Sequence of chain 1.A:
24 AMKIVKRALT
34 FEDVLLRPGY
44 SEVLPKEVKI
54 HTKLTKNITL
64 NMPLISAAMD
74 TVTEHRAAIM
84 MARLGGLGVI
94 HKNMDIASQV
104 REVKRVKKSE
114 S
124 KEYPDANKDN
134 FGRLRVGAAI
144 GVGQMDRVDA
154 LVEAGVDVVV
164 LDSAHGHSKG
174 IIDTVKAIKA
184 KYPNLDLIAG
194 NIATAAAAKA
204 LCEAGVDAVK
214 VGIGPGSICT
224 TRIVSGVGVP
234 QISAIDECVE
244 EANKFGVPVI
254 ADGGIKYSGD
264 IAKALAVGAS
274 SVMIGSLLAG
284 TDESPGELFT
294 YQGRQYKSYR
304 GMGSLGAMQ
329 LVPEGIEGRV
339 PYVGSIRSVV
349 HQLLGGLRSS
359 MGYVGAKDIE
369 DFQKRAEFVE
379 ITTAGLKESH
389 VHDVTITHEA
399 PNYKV

A protein and the small-molecule ligand that binds it are described below.
Small molecule (SMILES): C=C(C)c1cccc(C(C)(C)NC(=O)Nc2ccc(Cl)c(N[C@H]3O[C@H](CO)[C@@H](O)[C@H]3O)c2)c1

Binding-site contacts:
Ligand atom C3 contacts residue MET305 of chain 1.B at 3.3 Å (hydrophobic).
Ligand atom N3 contacts residue GLU332 of chain 1.B at 3.4 Å (salt-bridge).
Ligand atom C26 contacts residue SER166 of chain 1.B at 3.3 Å.
Ligand atom C13 contacts residue GLY306 of chain 1.B at 3.9 Å.
Ligand atom C1 contacts residue GLY306 of chain 1.B at 3.9 Å.
Ligand atom C10 contacts residue ALA167 of chain 1.B at 3.9 Å (hydrophobic).
Ligand atom O5 contacts residue SER166 of chain 1.B at 3.9 Å.
Ligand atom C19 contacts residue SER357 of chain 1.A at 3.7 Å.
Ligand atom C6 contacts residue ALA167 of chain 1.B at 3.9 Å (hydrophobic).
Ligand atom C17 contacts residue ALA167 of chain 1.B at 4.0 Å (hydrophobic).
Ligand atom C4 contacts residue GLY306 of chain 1.B at 3.6 Å.
Ligand atom C25 contacts residue SER166 of chain 1.B at 3.6 Å.
Ligand atom C18 contacts residue GLU332 of chain 1.B at 4.0 Å.
Ligand atom C27 contacts residue VAL145 of chain 1.B at 4.0 Å (hydrophobic).
Ligand atom C18 contacts residue TYR361 of chain 1.A at 3.7 Å (hydrophobic).
Ligand atom C8 contacts residue ALA167 of chain 1.B at 3.6 Å (hydrophobic).
Ligand atom C8 contacts residue IMP1 of chain 1.M at 3.2 Å.
Ligand atom N4 contacts residue ALA167 of chain 1.B at 3.8 Å.
Ligand atom C9 contacts residue IMP1 of chain 1.M at 3.2 Å.
Ligand atom C13 contacts residue GLU332 of chain 1.B at 3.9 Å.
Ligand atom O5 contacts residue VAL145 of chain 1.B at 3.7 Å.
Ligand atom C2 contacts residue GLY306 of chain 1.B at 3.6 Å.
Ligand atom CL contacts residue GLY360 of chain 1.A at 3.4 Å.
Ligand atom C13 contacts residue VAL330 of chain 1.B at 4.0 Å (hydrophobic).
Ligand atom C8 contacts residue THR224 of chain 1.B at 3.8 Å.
Ligand atom O6 contacts residue SER171 of chain 1.B at 3.0 Å (h-bond).
Ligand atom C29 contacts residue VAL145 of chain 1.B at 3.7 Å (hydrophobic).
Ligand atom C10 contacts residue GLU332 of chain 1.B at 3.8 Å.
Ligand atom C29 contacts residue GLY173 of chain 1.B at 3.8 Å.
Ligand atom C7 contacts residue ALA167 of chain 1.B at 3.9 Å (hydrophobic).
Ligand atom C3 contacts residue GLY306 of chain 1.B at 3.6 Å.
Ligand atom C29 contacts residue SER171 of chain 1.B at 3.0 Å.
Ligand atom C2 contacts residue MET305 of chain 1.B at 3.8 Å (hydrophobic).
Ligand atom C4 contacts residue MET305 of chain 1.B at 3.9 Å (hydrophobic).
Ligand atom N4 contacts residue GLU332 of chain 1.B at 3.2 Å (salt-bridge).
Ligand atom C12 contacts residue MET311 of chain 1.B at 4.0 Å (hydrophobic).
Ligand atom O6 contacts residue GLY173 of chain 1.B at 3.3 Å (h-bond).
Ligand atom C7 contacts residue IMP1 of chain 1.M at 3.4 Å.
Ligand atom CL contacts residue HIS168 of chain 1.B at 3.7 Å.
Ligand atom C29 contacts residue ILE174 of chain 1.B at 3.9 Å (hydrophobic).

Sequence of chain 1.B:
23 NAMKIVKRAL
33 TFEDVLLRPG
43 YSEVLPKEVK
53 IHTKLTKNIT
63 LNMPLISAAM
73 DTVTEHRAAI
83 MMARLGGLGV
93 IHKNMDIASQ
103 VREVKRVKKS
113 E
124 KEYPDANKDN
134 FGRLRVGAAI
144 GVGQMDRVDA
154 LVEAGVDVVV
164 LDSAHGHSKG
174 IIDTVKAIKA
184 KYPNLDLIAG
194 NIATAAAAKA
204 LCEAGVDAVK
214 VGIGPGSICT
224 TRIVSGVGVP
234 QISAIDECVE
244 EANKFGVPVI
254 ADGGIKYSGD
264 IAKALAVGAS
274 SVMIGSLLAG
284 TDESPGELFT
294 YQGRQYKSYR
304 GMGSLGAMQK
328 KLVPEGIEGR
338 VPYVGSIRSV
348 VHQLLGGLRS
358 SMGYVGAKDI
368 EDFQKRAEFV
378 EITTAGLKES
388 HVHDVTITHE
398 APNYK